A protein and the small-molecule ligand that binds it are described below.
Small molecule (SMILES): O=C(O)C[C@H](NC(=O)CP(=O)(O)O)C(=O)O

Binding-site contacts:
Ligand atom O3P contacts residue ARG54 of chain 2.A at 3.5 Å (salt-bridge).
Ligand atom C3 contacts residue THR168 of chain 2.A at 3.7 Å.
Ligand atom O3 contacts residue ARG105 of chain 2.A at 3.4 Å (salt-bridge).
Ligand atom C1P contacts residue LEU267 of chain 2.A at 3.3 Å (hydrophobic).
Ligand atom P contacts residue SER80 of chain 3.A at 3.5 Å.
Ligand atom O3 contacts residue ARG167 of chain 2.A at 2.8 Å (salt-bridge).
Ligand atom O1 contacts residue HIS134 of chain 2.A at 2.8 Å (h-bond).
Ligand atom P contacts residue ARG105 of chain 2.A at 3.6 Å.
Ligand atom O5 contacts residue GLN231 of chain 2.A at 3.0 Å (h-bond).
Ligand atom O3P contacts residue THR55 of chain 2.A at 2.7 Å (h-bond).
Ligand atom O2P contacts residue SER80 of chain 3.A at 2.9 Å (h-bond).
Ligand atom O1P contacts residue SER80 of chain 3.A at 3.1 Å (h-bond).
Ligand atom O2 contacts residue ARG167 of chain 2.A at 2.7 Å (salt-bridge).
Ligand atom P contacts residue THR53 of chain 2.A at 3.7 Å.
Ligand atom O2P contacts residue ARG54 of chain 2.A at 2.8 Å (salt-bridge).
Ligand atom O1P contacts residue ARG105 of chain 2.A at 2.8 Å (salt-bridge).
Ligand atom O2P contacts residue THR53 of chain 2.A at 2.8 Å (h-bond).
Ligand atom C1 contacts residue LEU267 of chain 2.A at 3.4 Å (hydrophobic).
Ligand atom O1P contacts residue LYS84 of chain 3.A at 2.8 Å (salt-bridge).
Ligand atom O1 contacts residue ARG105 of chain 2.A at 2.9 Å (salt-bridge).
Ligand atom C3 contacts residue LEU267 of chain 2.A at 3.4 Å (hydrophobic).
Ligand atom C4 contacts residue HIS134 of chain 2.A at 3.7 Å.
Ligand atom C4 contacts residue ARG167 of chain 2.A at 3.5 Å.
Ligand atom O3P contacts residue ARG105 of chain 2.A at 3.2 Å (salt-bridge).
Ligand atom O2 contacts residue HIS134 of chain 2.A at 3.5 Å.
Ligand atom O4 contacts residue ARG229 of chain 2.A at 2.9 Å (salt-bridge).
Ligand atom O3P contacts residue SER52 of chain 2.A at 2.7 Å (h-bond).
Ligand atom O3 contacts residue LYS84 of chain 3.A at 2.9 Å (salt-bridge).
Ligand atom C5 contacts residue GLN231 of chain 2.A at 3.6 Å.
Ligand atom O1 contacts residue THR55 of chain 2.A at 2.9 Å (h-bond).
Ligand atom N2 contacts residue LEU267 of chain 2.A at 2.7 Å (h-bond).
Ligand atom O3P contacts residue THR53 of chain 2.A at 3.6 Å.
Ligand atom C5 contacts residue LEU267 of chain 2.A at 3.5 Å (hydrophobic).
Ligand atom O4 contacts residue LYS84 of chain 3.A at 2.9 Å (salt-bridge).
Ligand atom O1 contacts residue GLN137 of chain 2.A at 3.6 Å.
Ligand atom C2 contacts residue LEU267 of chain 2.A at 3.6 Å (hydrophobic).
Ligand atom C5 contacts residue ARG229 of chain 2.A at 3.6 Å.
Ligand atom P contacts residue ARG54 of chain 2.A at 3.7 Å.
Ligand atom O5 contacts residue ARG229 of chain 2.A at 2.9 Å (salt-bridge).
Ligand atom C1P contacts residue ARG54 of chain 2.A at 3.3 Å.

Sequence of chain 3.A:
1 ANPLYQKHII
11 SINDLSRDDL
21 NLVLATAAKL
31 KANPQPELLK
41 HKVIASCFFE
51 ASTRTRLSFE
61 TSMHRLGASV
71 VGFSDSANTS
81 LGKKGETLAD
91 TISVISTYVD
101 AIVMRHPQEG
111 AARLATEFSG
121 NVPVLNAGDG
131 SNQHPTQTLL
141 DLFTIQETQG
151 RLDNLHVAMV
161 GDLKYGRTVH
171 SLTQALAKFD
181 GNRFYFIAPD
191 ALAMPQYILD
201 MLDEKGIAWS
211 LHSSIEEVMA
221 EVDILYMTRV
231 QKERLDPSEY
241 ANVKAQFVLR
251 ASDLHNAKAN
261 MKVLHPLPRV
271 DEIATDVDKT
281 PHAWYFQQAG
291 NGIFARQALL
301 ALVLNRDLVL

Sequence of chain 2.A:
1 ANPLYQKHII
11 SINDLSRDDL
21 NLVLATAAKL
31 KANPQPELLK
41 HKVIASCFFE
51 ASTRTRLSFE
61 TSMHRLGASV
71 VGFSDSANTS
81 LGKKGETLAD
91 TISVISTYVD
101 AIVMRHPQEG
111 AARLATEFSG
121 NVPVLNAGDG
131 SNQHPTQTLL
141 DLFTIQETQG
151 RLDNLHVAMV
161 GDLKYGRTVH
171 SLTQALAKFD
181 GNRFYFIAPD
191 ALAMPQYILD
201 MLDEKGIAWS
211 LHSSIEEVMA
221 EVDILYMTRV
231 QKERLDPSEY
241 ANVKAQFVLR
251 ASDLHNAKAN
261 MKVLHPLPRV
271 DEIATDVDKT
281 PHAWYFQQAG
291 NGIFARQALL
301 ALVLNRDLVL